Sequence of chain 1.A:
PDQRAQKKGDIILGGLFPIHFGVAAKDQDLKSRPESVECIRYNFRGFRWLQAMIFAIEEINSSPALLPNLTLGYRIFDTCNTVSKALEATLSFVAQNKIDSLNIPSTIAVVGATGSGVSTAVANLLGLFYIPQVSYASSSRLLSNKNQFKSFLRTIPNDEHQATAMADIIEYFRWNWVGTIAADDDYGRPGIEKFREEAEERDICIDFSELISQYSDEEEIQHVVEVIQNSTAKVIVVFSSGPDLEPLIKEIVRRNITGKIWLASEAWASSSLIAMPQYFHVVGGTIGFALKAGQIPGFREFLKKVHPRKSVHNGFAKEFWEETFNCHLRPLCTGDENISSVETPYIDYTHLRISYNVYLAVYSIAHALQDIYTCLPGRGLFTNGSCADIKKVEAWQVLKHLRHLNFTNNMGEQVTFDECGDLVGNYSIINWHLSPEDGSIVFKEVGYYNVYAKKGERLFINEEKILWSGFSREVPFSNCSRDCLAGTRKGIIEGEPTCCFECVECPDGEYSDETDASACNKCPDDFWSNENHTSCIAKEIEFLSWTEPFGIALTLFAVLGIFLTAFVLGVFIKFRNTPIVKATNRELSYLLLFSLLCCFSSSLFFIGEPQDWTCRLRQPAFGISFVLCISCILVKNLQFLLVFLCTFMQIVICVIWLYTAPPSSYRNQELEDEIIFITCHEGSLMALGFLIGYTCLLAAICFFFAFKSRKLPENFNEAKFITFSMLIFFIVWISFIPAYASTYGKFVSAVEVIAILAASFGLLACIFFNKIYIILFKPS

The small molecule below binds the protein below.
Small molecule (SMILES): COc1cccc([C@@H](C)NCCCc2ccccc2Cl)c1

Binding-site contacts:
Ligand atom C01 contacts residue PHE692 of chain 1.A at 3.9 Å (hydrophobic).
Ligand atom C20 contacts residue LEU781 of chain 1.A at 4.0 Å (hydrophobic).
Ligand atom C19 contacts residue LEU781 of chain 1.A at 4.2 Å (hydrophobic).
Ligand atom C13 contacts residue GLN689 of chain 1.A at 3.3 Å.
Ligand atom C10 contacts residue ILE785 of chain 1.A at 3.6 Å (hydrophobic).
Ligand atom O09 contacts residue TRP826 of chain 1.A at 3.8 Å.
Ligand atom C06 contacts residue ILE785 of chain 1.A at 3.8 Å (hydrophobic).
Ligand atom C13 contacts residue ILE785 of chain 1.A at 3.8 Å (hydrophobic).
Ligand atom C15 contacts residue TYR833 of chain 1.A at 3.9 Å (hydrophobic).
Ligand atom CL21 contacts residue TYR833 of chain 1.A at 3.1 Å.
Ligand atom CL21 contacts residue GLU775 of chain 1.A at 3.2 Å.
Ligand atom N11 contacts residue GLN689 of chain 1.A at 2.8 Å (h-bond).
Ligand atom C01 contacts residue GLN689 of chain 1.A at 4.0 Å.
Ligand atom C10 contacts residue THR788 of chain 1.A at 3.7 Å.
Ligand atom C01 contacts residue ILE849 of chain 1.A at 4.0 Å (hydrophobic).
Ligand atom C08 contacts residue GLN689 of chain 1.A at 3.9 Å.
Ligand atom C19 contacts residue TYR833 of chain 1.A at 3.7 Å (hydrophobic).
Ligand atom C07 contacts residue LEU784 of chain 1.A at 3.8 Å (hydrophobic).
Ligand atom C07 contacts residue PHE692 of chain 1.A at 4.1 Å (hydrophobic).
Ligand atom C12 contacts residue GLN689 of chain 1.A at 3.5 Å.
Ligand atom C08 contacts residue PHE692 of chain 1.A at 3.9 Å (hydrophobic).
Ligand atom C02 contacts residue GLN689 of chain 1.A at 3.9 Å.
Ligand atom C20 contacts residue GLU775 of chain 1.A at 4.1 Å.
Ligand atom C13 contacts residue LEU781 of chain 1.A at 3.9 Å (hydrophobic).
Ligand atom C19 contacts residue GLU775 of chain 1.A at 3.7 Å.
Ligand atom C03 contacts residue PHE692 of chain 1.A at 3.9 Å (hydrophobic).
Ligand atom C04 contacts residue PHE692 of chain 1.A at 3.6 Å (hydrophobic).
Ligand atom C05 contacts residue PHE692 of chain 1.A at 3.7 Å (hydrophobic).
Ligand atom C15 contacts residue LEU781 of chain 1.A at 4.0 Å (hydrophobic).
Ligand atom C06 contacts residue PHE692 of chain 1.A at 4.0 Å (hydrophobic).
Ligand atom C02 contacts residue TRP826 of chain 1.A at 4.1 Å (hydrophobic).
Ligand atom C12 contacts residue ILE785 of chain 1.A at 3.8 Å (hydrophobic).
Ligand atom C07 contacts residue ILE785 of chain 1.A at 3.8 Å (hydrophobic).
Ligand atom C04 contacts residue TRP826 of chain 1.A at 3.4 Å (hydrophobic).
Ligand atom C01 contacts residue PHE676 of chain 1.A at 4.0 Å (hydrophobic).
Ligand atom N11 contacts residue GLU845 of chain 1.A at 3.5 Å (salt-bridge).
Ligand atom CL21 contacts residue GLU845 of chain 1.A at 4.1 Å.
Ligand atom C10 contacts residue CYS789 of chain 1.A at 3.8 Å (hydrophobic).
Ligand atom C20 contacts residue TYR833 of chain 1.A at 3.5 Å (hydrophobic).
Ligand atom C01 contacts residue GLU845 of chain 1.A at 4.0 Å.